Binding-site contacts:
Ligand atom O6 contacts residue GLN926 of chain 1.C at 3.2 Å (h-bond).
Ligand atom N2 contacts residue GLN1071 of chain 1.C at 4.2 Å.
Ligand atom C3 contacts residue LEU922 of chain 1.C at 4.5 Å (hydrophobic).
Ligand atom O6 contacts residue LEU922 of chain 1.C at 4.4 Å.
Ligand atom N2 contacts residue ASN717 of chain 1.C at 2.9 Å (h-bond).
Ligand atom C5 contacts residue GLN926 of chain 1.C at 3.5 Å.
Ligand atom C4 contacts residue ASN717 of chain 1.C at 4.3 Å.
Ligand atom C8 contacts residue ASN717 of chain 1.C at 3.8 Å.
Ligand atom O5 contacts residue GLN1071 of chain 1.C at 4.2 Å.
Ligand atom O5 contacts residue GLN926 of chain 1.C at 4.3 Å.
Ligand atom C7 contacts residue GLN1071 of chain 1.C at 3.5 Å.
Ligand atom O5 contacts residue PHE718 of chain 1.C at 4.3 Å.
Ligand atom C5 contacts residue ASN717 of chain 1.C at 3.7 Å.
Ligand atom C2 contacts residue ASN717 of chain 1.C at 2.6 Å.
Ligand atom C1 contacts residue GLN1071 of chain 1.C at 4.0 Å.
Ligand atom C8 contacts residue GLN1071 of chain 1.C at 4.0 Å.
Ligand atom C6 contacts residue GLN926 of chain 1.C at 3.7 Å.
Ligand atom O7 contacts residue GLN1071 of chain 1.C at 3.2 Å (h-bond).
Ligand atom C1 contacts residue ASN717 of chain 1.C at 1.5 Å.
Ligand atom C3 contacts residue ASN717 of chain 1.C at 3.8 Å.
Ligand atom C1 contacts residue PHE718 of chain 1.C at 4.4 Å (hydrophobic).
Ligand atom C7 contacts residue ASN717 of chain 1.C at 3.3 Å.
Ligand atom C2 contacts residue GLN1071 of chain 1.C at 4.2 Å.
Ligand atom O7 contacts residue ASN717 of chain 1.C at 3.9 Å.
Ligand atom O4 contacts residue LEU922 of chain 1.C at 3.7 Å.
Ligand atom O4 contacts residue GLN926 of chain 1.C at 4.4 Å.
Ligand atom O5 contacts residue ASN717 of chain 1.C at 2.5 Å (h-bond).

Sequence of chain 1.C:
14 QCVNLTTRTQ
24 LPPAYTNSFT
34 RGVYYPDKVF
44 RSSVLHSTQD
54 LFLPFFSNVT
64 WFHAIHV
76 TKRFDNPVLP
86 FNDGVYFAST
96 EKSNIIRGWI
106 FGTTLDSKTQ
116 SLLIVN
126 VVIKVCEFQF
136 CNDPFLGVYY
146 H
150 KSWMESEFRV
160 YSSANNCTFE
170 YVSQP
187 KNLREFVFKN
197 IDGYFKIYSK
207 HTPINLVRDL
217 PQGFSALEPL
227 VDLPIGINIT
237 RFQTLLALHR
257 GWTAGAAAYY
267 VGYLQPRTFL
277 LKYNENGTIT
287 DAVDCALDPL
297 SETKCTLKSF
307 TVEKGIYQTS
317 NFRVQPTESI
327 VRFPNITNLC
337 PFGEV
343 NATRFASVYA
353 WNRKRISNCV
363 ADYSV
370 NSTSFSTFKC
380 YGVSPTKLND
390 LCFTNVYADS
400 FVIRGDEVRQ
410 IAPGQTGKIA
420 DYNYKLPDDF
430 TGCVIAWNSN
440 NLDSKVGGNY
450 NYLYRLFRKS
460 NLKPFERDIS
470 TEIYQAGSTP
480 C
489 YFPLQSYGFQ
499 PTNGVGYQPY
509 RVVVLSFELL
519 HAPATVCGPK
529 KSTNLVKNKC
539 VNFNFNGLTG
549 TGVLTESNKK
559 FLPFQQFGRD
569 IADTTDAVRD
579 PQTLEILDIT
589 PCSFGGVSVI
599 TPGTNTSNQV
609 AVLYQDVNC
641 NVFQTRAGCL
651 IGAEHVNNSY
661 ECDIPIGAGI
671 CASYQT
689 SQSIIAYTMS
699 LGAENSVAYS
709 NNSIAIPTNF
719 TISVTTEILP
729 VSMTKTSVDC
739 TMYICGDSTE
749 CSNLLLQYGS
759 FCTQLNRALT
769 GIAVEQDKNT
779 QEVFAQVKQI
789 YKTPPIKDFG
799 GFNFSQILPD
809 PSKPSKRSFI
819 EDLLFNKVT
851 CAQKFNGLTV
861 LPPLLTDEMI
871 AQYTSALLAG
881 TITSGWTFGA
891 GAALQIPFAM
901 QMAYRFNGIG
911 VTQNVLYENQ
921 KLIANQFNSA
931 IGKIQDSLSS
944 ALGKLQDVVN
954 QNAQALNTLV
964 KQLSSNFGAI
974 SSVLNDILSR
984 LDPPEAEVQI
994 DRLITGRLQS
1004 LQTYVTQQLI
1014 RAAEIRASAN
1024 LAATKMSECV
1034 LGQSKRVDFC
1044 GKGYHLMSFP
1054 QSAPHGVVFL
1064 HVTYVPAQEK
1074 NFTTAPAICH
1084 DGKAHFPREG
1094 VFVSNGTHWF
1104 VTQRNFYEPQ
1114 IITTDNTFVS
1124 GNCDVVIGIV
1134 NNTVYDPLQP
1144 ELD

The small molecule below binds the protein below.
Small molecule (SMILES): CC(=O)N[C@@H]1[C@@H](O)[C@H](O)[C@@H](CO)O[C@H]1O